Binding-site contacts:
Ligand atom C10 contacts residue TRP142 of chain 2.A at 3.8 Å (hydrophobic).
Ligand atom C9 contacts residue TYR88 of chain 2.A at 3.2 Å (hydrophobic).
Ligand atom C6 contacts residue GLY216 of chain 2.A at 3.8 Å.
Ligand atom C5 contacts residue ALA125 of chain 2.A at 3.6 Å (hydrophobic).
Ligand atom C11 contacts residue TRP142 of chain 2.A at 3.6 Å (hydrophobic).
Ligand atom N5 contacts residue TRP142 of chain 2.A at 3.8 Å.
Ligand atom C1 contacts residue THR126 of chain 2.A at 3.7 Å.
Ligand atom O1B contacts residue SER127 of chain 2.A at 3.4 Å (h-bond).
Ligand atom C9 contacts residue GLU181 of chain 2.A at 3.2 Å.
Ligand atom C5 contacts residue LEU217 of chain 2.A at 3.6 Å (hydrophobic).
Ligand atom N2 contacts residue GLN213 of chain 2.A at 3.7 Å.
Ligand atom C11 contacts residue LEU144 of chain 2.A at 3.6 Å (hydrophobic).
Ligand atom C1 contacts residue SER127 of chain 2.A at 3.6 Å.
Ligand atom O1A contacts residue SER127 of chain 2.A at 3.1 Å (h-bond).
Ligand atom O9 contacts residue HIS174 of chain 2.A at 3.4 Å (h-bond).
Ligand atom C9 contacts residue TRP142 of chain 2.A at 3.8 Å (hydrophobic).
Ligand atom C8 contacts residue GLU181 of chain 2.A at 3.8 Å.
Ligand atom O7 contacts residue GLU181 of chain 2.A at 3.7 Å.
Ligand atom C2 contacts residue GLN213 of chain 2.A at 3.4 Å.
Ligand atom C5 contacts residue GLY216 of chain 2.A at 4.0 Å.
Ligand atom O9 contacts residue TYR88 of chain 2.A at 2.6 Å (h-bond).
Ligand atom N5 contacts residue ALA125 of chain 2.A at 2.9 Å (h-bond).
Ligand atom O1A contacts residue THR126 of chain 2.A at 2.5 Å (h-bond).
Ligand atom C8 contacts residue VAL177 of chain 2.A at 3.6 Å (hydrophobic).
Ligand atom O8 contacts residue TYR88 of chain 2.A at 3.4 Å.
Ligand atom C11 contacts residue ALA125 of chain 2.A at 3.9 Å (hydrophobic).
Ligand atom C11 contacts residue GLY124 of chain 2.A at 3.7 Å.
Ligand atom O7 contacts residue GLN213 of chain 2.A at 3.3 Å (h-bond).
Ligand atom O6 contacts residue GLY216 of chain 2.A at 2.9 Å (h-bond).
Ligand atom O7 contacts residue GLN213 of chain 2.A at 2.3 Å (h-bond).
Ligand atom C7 contacts residue TRP142 of chain 2.A at 4.0 Å (hydrophobic).
Ligand atom O6 contacts residue VAL177 of chain 2.A at 3.8 Å.
Ligand atom C9 contacts residue HIS174 of chain 2.A at 3.5 Å.
Ligand atom O10 contacts residue LEU185 of chain 2.A at 3.2 Å.
Ligand atom O3 contacts residue GLN213 of chain 2.A at 3.6 Å (h-bond).
Ligand atom O9 contacts residue GLU181 of chain 2.A at 2.5 Å (salt-bridge).
Ligand atom O4 contacts residue ALA125 of chain 2.A at 3.6 Å.
Ligand atom C4 contacts residue ALA125 of chain 2.A at 3.4 Å (hydrophobic).
Ligand atom C7 contacts residue GLN213 of chain 2.A at 3.2 Å.
Ligand atom C10 contacts residue ALA125 of chain 2.A at 3.9 Å (hydrophobic).

The protein below binds the small molecule below.
Small molecule (SMILES): CC(=O)N[C@@H]1[C@@H](O[C@@H]2O[C@H](CO)[C@@H](O[C@@H]3O[C@H](CO)[C@H](O)[C@H](O[C@]4(C(=O)O)C[C@H](O)[C@@H](NC(C)=O)[C@H]([C@H](O)[C@H](O)CO)O4)[C@H]3O)[C@H](O)[C@H]2NC(C)=O)[C@@H](O)[C@@H](CO)O[C@H]1O

Sequence of chain 2.A:
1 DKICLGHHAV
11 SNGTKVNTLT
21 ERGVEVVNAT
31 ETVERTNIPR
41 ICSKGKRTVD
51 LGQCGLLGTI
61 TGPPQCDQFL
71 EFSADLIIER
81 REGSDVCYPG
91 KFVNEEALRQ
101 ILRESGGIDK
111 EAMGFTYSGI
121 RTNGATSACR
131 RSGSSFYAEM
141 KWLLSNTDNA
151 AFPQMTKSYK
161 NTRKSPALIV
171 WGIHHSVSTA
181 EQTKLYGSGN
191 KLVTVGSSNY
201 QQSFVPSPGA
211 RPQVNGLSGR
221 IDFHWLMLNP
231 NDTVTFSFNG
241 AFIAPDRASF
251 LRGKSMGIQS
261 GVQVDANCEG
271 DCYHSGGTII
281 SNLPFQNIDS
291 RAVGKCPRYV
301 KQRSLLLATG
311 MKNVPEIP